The small molecule below binds the protein below.
Small molecule (SMILES): C=C1C[C@]23C[C@H]1CC[C@H]2[C@@]12CC[C@H](O)[C@@](C)(C(=O)O1)[C@H]2[C@@H]3C(=O)O

Sequence of chain 1.E:
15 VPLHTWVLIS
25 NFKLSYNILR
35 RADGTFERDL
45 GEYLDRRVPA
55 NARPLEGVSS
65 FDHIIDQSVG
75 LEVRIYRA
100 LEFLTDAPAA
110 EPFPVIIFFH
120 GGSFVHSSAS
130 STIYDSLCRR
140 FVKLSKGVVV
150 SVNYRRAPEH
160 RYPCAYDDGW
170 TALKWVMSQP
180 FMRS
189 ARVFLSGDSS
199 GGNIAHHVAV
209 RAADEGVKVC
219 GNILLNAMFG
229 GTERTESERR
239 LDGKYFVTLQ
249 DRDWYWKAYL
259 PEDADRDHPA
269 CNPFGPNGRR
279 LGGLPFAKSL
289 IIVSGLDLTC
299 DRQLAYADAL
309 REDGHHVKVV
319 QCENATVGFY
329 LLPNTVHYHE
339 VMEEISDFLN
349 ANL

Binding-site contacts:
Ligand atom C16 contacts residue ARG250 of chain 1.E at 3.4 Å.
Ligand atom O71 contacts residue GLY121 of chain 1.E at 3.1 Å (h-bond).
Ligand atom C2 contacts residue PHE26 of chain 1.E at 3.8 Å (hydrophobic).
Ligand atom C4 contacts residue TYR133 of chain 1.E at 4.0 Å (hydrophobic).
Ligand atom C14 contacts residue VAL245 of chain 1.E at 3.7 Å (hydrophobic).
Ligand atom O71 contacts residue SER197 of chain 1.E at 3.1 Å (h-bond).
Ligand atom C17 contacts residue TYR30 of chain 1.E at 4.1 Å (hydrophobic).
Ligand atom O31 contacts residue ILE132 of chain 1.E at 3.5 Å.
Ligand atom O71 contacts residue SER122 of chain 1.E at 2.8 Å (h-bond).
Ligand atom C17 contacts residue ARG34 of chain 1.E at 3.6 Å.
Ligand atom O91 contacts residue GLY326 of chain 1.E at 3.0 Å.
Ligand atom O72 contacts residue SER197 of chain 1.E at 2.9 Å (h-bond).
Ligand atom C12 contacts residue PHE244 of chain 1.E at 3.8 Å (hydrophobic).
Ligand atom C18 contacts residue ASP196 of chain 1.E at 3.4 Å.
Ligand atom C18 contacts residue SER197 of chain 1.E at 4.0 Å.
Ligand atom O92 contacts residue ILE23 of chain 1.E at 3.9 Å.
Ligand atom C7 contacts residue SER197 of chain 1.E at 3.3 Å.
Ligand atom O92 contacts residue VAL325 of chain 1.E at 4.0 Å.
Ligand atom C7 contacts residue SER122 of chain 1.E at 3.3 Å.
Ligand atom C13 contacts residue VAL245 of chain 1.E at 4.1 Å (hydrophobic).
Ligand atom C17 contacts residue ARG250 of chain 1.E at 3.6 Å.
Ligand atom O72 contacts residue SER122 of chain 1.E at 3.3 Å (h-bond).
Ligand atom C13 contacts residue ARG250 of chain 1.E at 4.1 Å.
Ligand atom C15 contacts residue ARG250 of chain 1.E at 3.5 Å.
Ligand atom C11 contacts residue ILE23 of chain 1.E at 3.8 Å (hydrophobic).
Ligand atom C1 contacts residue PHE26 of chain 1.E at 3.5 Å (hydrophobic).
Ligand atom O31 contacts residue GLY121 of chain 1.E at 4.1 Å.
Ligand atom C18 contacts residue TYR133 of chain 1.E at 3.4 Å (hydrophobic).
Ligand atom O72 contacts residue ARG250 of chain 1.E at 3.7 Å.
Ligand atom C2 contacts residue ILE132 of chain 1.E at 3.8 Å (hydrophobic).
Ligand atom O31 contacts residue TYR133 of chain 1.E at 2.8 Å (h-bond).
Ligand atom C14 contacts residue ARG250 of chain 1.E at 4.1 Å.
Ligand atom O91 contacts residue VAL325 of chain 1.E at 3.6 Å.
Ligand atom C15 contacts residue SER122 of chain 1.E at 3.9 Å.
Ligand atom C18 contacts residue TYR328 of chain 1.E at 3.6 Å (hydrophobic).
Ligand atom C3 contacts residue ILE132 of chain 1.E at 3.8 Å (hydrophobic).
Ligand atom C17 contacts residue ASP249 of chain 1.E at 3.7 Å.
Ligand atom C12 contacts residue LYS27 of chain 1.E at 4.1 Å.
Ligand atom C17 contacts residue TYR253 of chain 1.E at 3.6 Å (hydrophobic).
Ligand atom C3 contacts residue TYR133 of chain 1.E at 3.4 Å (hydrophobic).